Binding-site contacts:
Ligand atom C6 contacts residue THR55 of chain 1.A at 3.9 Å.
Ligand atom C2 contacts residue ASN53 of chain 1.A at 2.5 Å.
Ligand atom N2 contacts residue SER326 of chain 1.A at 4.3 Å.
Ligand atom O7 contacts residue ASN53 of chain 1.A at 3.5 Å (h-bond).
Ligand atom O6 contacts residue THR55 of chain 1.A at 3.5 Å.
Ligand atom O5 contacts residue THR55 of chain 1.A at 3.8 Å.
Ligand atom C7 contacts residue ASN53 of chain 1.A at 3.9 Å.
Ligand atom O7 contacts residue TRP327 of chain 1.A at 3.9 Å.
Ligand atom C4 contacts residue ASN53 of chain 1.A at 4.2 Å.
Ligand atom C8 contacts residue SER326 of chain 1.A at 3.9 Å.
Ligand atom C1 contacts residue ASN53 of chain 1.A at 1.4 Å.
Ligand atom C7 contacts residue TRP327 of chain 1.A at 4.4 Å (hydrophobic).
Ligand atom O3 contacts residue ASN53 of chain 1.A at 3.6 Å (h-bond).
Ligand atom O6 contacts residue GLY54 of chain 1.A at 3.4 Å (h-bond).
Ligand atom C3 contacts residue ASN53 of chain 1.A at 3.5 Å.
Ligand atom O7 contacts residue TRP51 of chain 1.A at 3.8 Å.
Ligand atom N2 contacts residue ASN53 of chain 1.A at 3.5 Å (h-bond).
Ligand atom C8 contacts residue TRP327 of chain 1.A at 4.1 Å (hydrophobic).
Ligand atom C5 contacts residue ASN53 of chain 1.A at 3.6 Å.
Ligand atom O7 contacts residue SER326 of chain 1.A at 4.2 Å.
Ligand atom C7 contacts residue SER326 of chain 1.A at 3.9 Å.
Ligand atom O5 contacts residue ASN53 of chain 1.A at 2.3 Å (h-bond).

Sequence of chain 1.A:
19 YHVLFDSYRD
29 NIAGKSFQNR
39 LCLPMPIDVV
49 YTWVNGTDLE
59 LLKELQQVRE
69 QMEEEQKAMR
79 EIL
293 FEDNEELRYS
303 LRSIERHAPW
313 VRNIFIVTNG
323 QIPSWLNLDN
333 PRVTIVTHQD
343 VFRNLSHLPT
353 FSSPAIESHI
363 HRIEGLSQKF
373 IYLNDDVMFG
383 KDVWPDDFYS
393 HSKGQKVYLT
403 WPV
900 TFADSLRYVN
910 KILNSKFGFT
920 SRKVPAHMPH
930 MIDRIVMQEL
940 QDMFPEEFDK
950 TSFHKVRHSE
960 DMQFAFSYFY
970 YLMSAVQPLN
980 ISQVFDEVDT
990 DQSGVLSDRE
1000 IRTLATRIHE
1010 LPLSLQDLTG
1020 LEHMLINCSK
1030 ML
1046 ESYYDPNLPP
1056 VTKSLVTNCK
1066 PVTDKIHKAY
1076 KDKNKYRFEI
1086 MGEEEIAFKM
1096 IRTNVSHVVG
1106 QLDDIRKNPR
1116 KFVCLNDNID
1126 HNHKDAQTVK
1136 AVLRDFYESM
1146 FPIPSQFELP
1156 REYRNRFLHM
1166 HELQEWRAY

This small molecule binds to this protein.
Small molecule (SMILES): CC(=O)N[C@H]1[C@H](O[C@H]2[C@H](O)[C@@H](NC(C)=O)CO[C@@H]2CO)O[C@H](CO)[C@@H](O)[C@@H]1O